Sequence of chain 1.D:
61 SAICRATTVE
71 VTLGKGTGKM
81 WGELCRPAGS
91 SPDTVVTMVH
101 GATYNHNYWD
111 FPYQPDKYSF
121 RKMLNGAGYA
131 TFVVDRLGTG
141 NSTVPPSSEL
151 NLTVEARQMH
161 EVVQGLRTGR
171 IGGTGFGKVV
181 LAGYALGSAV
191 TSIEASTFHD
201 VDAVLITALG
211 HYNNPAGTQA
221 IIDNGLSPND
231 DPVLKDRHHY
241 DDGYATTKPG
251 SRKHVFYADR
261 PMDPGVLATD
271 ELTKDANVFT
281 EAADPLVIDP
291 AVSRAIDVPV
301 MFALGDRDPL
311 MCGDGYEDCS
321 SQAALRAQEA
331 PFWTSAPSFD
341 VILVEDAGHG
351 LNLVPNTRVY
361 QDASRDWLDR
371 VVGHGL

The small molecule below binds the protein below.
Small molecule (SMILES): COC(=O)c1nc(-c2ccc3c(n2)C(=O)C(N)=C(OC)C3=O)c(N)c(-c2cccc(OC)c2O)c1C

Binding-site contacts:
Ligand atom C contacts residue LEU186 of chain 1.D at 3.5 Å (hydrophobic).
Ligand atom C10 contacts residue ASN277 of chain 1.D at 3.8 Å.
Ligand atom O1 contacts residue ALA185 of chain 1.D at 3.8 Å.
Ligand atom C7 contacts residue PHE256 of chain 1.D at 3.5 Å (hydrophobic).
Ligand atom O5 contacts residue ALA282 of chain 1.D at 2.6 Å (h-bond).
Ligand atom C14 contacts residue ILE222 of chain 1.D at 3.6 Å (hydrophobic).
Ligand atom C17 contacts residue PHE279 of chain 1.D at 3.3 Å (hydrophobic).
Ligand atom C7 contacts residue TYR104 of chain 1.D at 3.3 Å (hydrophobic).
Ligand atom N3 contacts residue ALA282 of chain 1.D at 3.5 Å.
Ligand atom O contacts residue LEU186 of chain 1.D at 3.1 Å (h-bond).
Ligand atom O1 contacts residue HIS349 of chain 1.D at 2.8 Å (h-bond).
Ligand atom C23 contacts residue ALA282 of chain 1.D at 3.6 Å (hydrophobic).
Ligand atom C7 contacts residue ALA102 of chain 1.D at 3.1 Å (hydrophobic).
Ligand atom C20 contacts residue MET311 of chain 1.D at 3.6 Å (hydrophobic).
Ligand atom C5 contacts residue LEU186 of chain 1.D at 3.4 Å (hydrophobic).
Ligand atom C17 contacts residue ALA245 of chain 1.D at 3.8 Å (hydrophobic).
Ligand atom C2 contacts residue LEU186 of chain 1.D at 3.5 Å (hydrophobic).
Ligand atom O contacts residue ALA185 of chain 1.D at 3.0 Å.
Ligand atom C16 contacts residue ILE221 of chain 1.D at 3.8 Å (hydrophobic).
Ligand atom O6 contacts residue ALA282 of chain 1.D at 3.1 Å (h-bond).
Ligand atom C11 contacts residue ILE221 of chain 1.D at 3.3 Å (hydrophobic).
Ligand atom C6 contacts residue ALA102 of chain 1.D at 3.7 Å (hydrophobic).
Ligand atom C10 contacts residue ILE221 of chain 1.D at 3.4 Å (hydrophobic).
Ligand atom C15 contacts residue PHE279 of chain 1.D at 3.7 Å (hydrophobic).
Ligand atom C19 contacts residue MET311 of chain 1.D at 3.7 Å (hydrophobic).
Ligand atom C7 contacts residue HIS349 of chain 1.D at 3.3 Å.
Ligand atom N contacts residue ALA102 of chain 1.D at 3.6 Å.
Ligand atom N1 contacts residue ALA282 of chain 1.D at 3.5 Å.
Ligand atom O1 contacts residue PHE256 of chain 1.D at 3.5 Å.
Ligand atom O contacts residue ALA102 of chain 1.D at 3.0 Å (h-bond).
Ligand atom C9 contacts residue ILE221 of chain 1.D at 3.8 Å (hydrophobic).
Ligand atom C6 contacts residue HIS349 of chain 1.D at 3.8 Å.
Ligand atom C12 contacts residue ILE221 of chain 1.D at 3.6 Å (hydrophobic).
Ligand atom C6 contacts residue ALA185 of chain 1.D at 3.5 Å (hydrophobic).
Ligand atom O5 contacts residue LEU186 of chain 1.D at 3.7 Å.
Ligand atom O6 contacts residue VAL287 of chain 1.D at 3.6 Å.
Ligand atom C1 contacts residue LEU186 of chain 1.D at 3.1 Å (hydrophobic).
Ligand atom O3 contacts residue ASN277 of chain 1.D at 3.6 Å.
Ligand atom O3 contacts residue ALA245 of chain 1.D at 3.5 Å.
Ligand atom N2 contacts residue ILE222 of chain 1.D at 3.1 Å.